This small molecule binds to this protein.
Small molecule (SMILES): CC1=C(C(=O)N[C@H](C)C(=O)N[C@@H](Cc2c[nH]c3ccccc23)C(=O)N[C@@H](Cc2ccccc2)C(=O)[C@H](C)CO)Cc2ccccc21

Binding-site contacts:
Ligand atom N28 contacts residue GLY47 of chain 1.Y at 3.0 Å (h-bond).
Ligand atom O32 contacts residue MES1 of chain 1.OA at 2.5 Å (h-bond).
Ligand atom C43 contacts residue ALA49 of chain 1.Y at 3.6 Å (hydrophobic).
Ligand atom C44 contacts residue ALA49 of chain 1.Y at 3.6 Å (hydrophobic).
Ligand atom O3 contacts residue SER27 of chain 1.Y at 3.3 Å (h-bond).
Ligand atom O40 contacts residue MES1 of chain 1.OA at 2.4 Å (h-bond).
Ligand atom O27 contacts residue SER21 of chain 1.Y at 3.3 Å (h-bond).
Ligand atom O40 contacts residue THR1 of chain 1.Y at 2.9 Å (h-bond).
Ligand atom C52 contacts residue SER130 of chain 1.Z at 3.7 Å.
Ligand atom C11 contacts residue SER21 of chain 1.Y at 3.4 Å.
Ligand atom C37 contacts residue THR1 of chain 1.Y at 1.5 Å.
Ligand atom C38 contacts residue THR1 of chain 1.Y at 2.5 Å.
Ligand atom C31 contacts residue THR1 of chain 1.Y at 1.4 Å.
Ligand atom C55 contacts residue GLN132 of chain 1.Z at 3.6 Å.
Ligand atom C26 contacts residue GLY47 of chain 1.Y at 3.7 Å.
Ligand atom C38 contacts residue LYS33 of chain 1.Y at 3.4 Å.
Ligand atom C63 contacts residue GLY47 of chain 1.Y at 3.6 Å.
Ligand atom N28 contacts residue THR1 of chain 1.Y at 3.6 Å (h-bond).
Ligand atom C2 contacts residue SER27 of chain 1.Y at 3.7 Å.
Ligand atom O32 contacts residue GLY47 of chain 1.Y at 3.4 Å (h-bond).
Ligand atom C30 contacts residue THR1 of chain 1.Y at 2.6 Å.
Ligand atom C41 contacts residue LYS33 of chain 1.Y at 3.6 Å.
Ligand atom C62 contacts residue CYS48 of chain 1.Y at 3.7 Å (hydrophobic).
Ligand atom O14 contacts residue ALA49 of chain 1.Y at 3.3 Å (h-bond).
Ligand atom C30 contacts residue GLY47 of chain 1.Y at 3.7 Å.
Ligand atom C54 contacts residue GLN132 of chain 1.Z at 3.6 Å.
Ligand atom N15 contacts residue SER21 of chain 1.Y at 3.1 Å (h-bond).
Ligand atom C16 contacts residue GLY47 of chain 1.Y at 3.4 Å.
Ligand atom C29 contacts residue THR1 of chain 1.Y at 2.3 Å.
Ligand atom C37 contacts residue TYR169 of chain 1.Y at 3.5 Å (hydrophobic).
Ligand atom C62 contacts residue SER96 of chain 1.Y at 3.5 Å.
Ligand atom C39 contacts residue THR1 of chain 1.Y at 2.5 Å.
Ligand atom C41 contacts residue THR1 of chain 1.Y at 3.7 Å.
Ligand atom O32 contacts residue THR1 of chain 1.Y at 2.3 Å (h-bond).
Ligand atom C38 contacts residue ARG19 of chain 1.Y at 3.0 Å.
Ligand atom C51 contacts residue SER130 of chain 1.Z at 3.4 Å.
Ligand atom C38 contacts residue TYR169 of chain 1.Y at 3.1 Å (hydrophobic).
Ligand atom C43 contacts residue VAL31 of chain 1.Y at 3.6 Å (hydrophobic).
Ligand atom O27 contacts residue ALA20 of chain 1.Y at 3.2 Å.
Ligand atom C39 contacts residue MES1 of chain 1.OA at 3.7 Å.

Sequence of chain 1.Y:
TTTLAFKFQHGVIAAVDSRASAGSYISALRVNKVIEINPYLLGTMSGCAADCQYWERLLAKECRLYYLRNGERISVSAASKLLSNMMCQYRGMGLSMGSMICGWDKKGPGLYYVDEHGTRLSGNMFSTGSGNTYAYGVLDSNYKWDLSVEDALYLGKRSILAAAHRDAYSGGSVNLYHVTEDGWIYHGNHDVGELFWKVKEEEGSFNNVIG

Sequence of chain 1.Z:
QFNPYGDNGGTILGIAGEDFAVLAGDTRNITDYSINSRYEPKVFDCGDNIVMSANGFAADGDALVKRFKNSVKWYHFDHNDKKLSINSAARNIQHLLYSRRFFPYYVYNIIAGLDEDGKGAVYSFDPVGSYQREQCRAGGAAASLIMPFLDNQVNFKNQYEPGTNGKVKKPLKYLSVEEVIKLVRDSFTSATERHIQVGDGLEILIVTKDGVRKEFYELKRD